Binding-site contacts:
Ligand atom O02 contacts residue THR85 of chain 1.B at 4.0 Å.
Ligand atom C29 contacts residue LYS142 of chain 1.B at 3.6 Å.
Ligand atom C09 contacts residue TYR87 of chain 1.B at 3.9 Å (hydrophobic).
Ligand atom C23 contacts residue GLY91 of chain 1.B at 3.7 Å.
Ligand atom N08 contacts residue HIS88 of chain 1.B at 3.0 Å (h-bond).
Ligand atom C01 contacts residue THR85 of chain 1.B at 3.5 Å.
Ligand atom C11 contacts residue GLY91 of chain 1.B at 4.0 Å.
Ligand atom C13 contacts residue TYR87 of chain 1.B at 3.6 Å (hydrophobic).
Ligand atom O02 contacts residue LYS37 of chain 1.B at 3.6 Å.
Ligand atom C01 contacts residue ALA35 of chain 1.B at 3.6 Å (hydrophobic).
Ligand atom C15 contacts residue ASP95 of chain 1.B at 4.0 Å.
Ligand atom O31 contacts residue LYS37 of chain 1.B at 3.7 Å.
Ligand atom C04 contacts residue THR85 of chain 1.B at 3.8 Å.
Ligand atom C04 contacts residue ALA35 of chain 1.B at 3.8 Å (hydrophobic).
Ligand atom C32 contacts residue LEU83 of chain 1.B at 3.7 Å (hydrophobic).
Ligand atom O28 contacts residue ALA155 of chain 1.B at 3.8 Å.
Ligand atom C10 contacts residue LEU145 of chain 1.B at 3.9 Å (hydrophobic).
Ligand atom C07 contacts residue ALA35 of chain 1.B at 3.7 Å (hydrophobic).
Ligand atom C32 contacts residue ASP156 of chain 1.B at 3.9 Å.
Ligand atom C04 contacts residue LEU65 of chain 1.B at 4.0 Å (hydrophobic).
Ligand atom C03 contacts residue LEU65 of chain 1.B at 3.9 Å (hydrophobic).
Ligand atom C12 contacts residue VAL16 of chain 1.B at 3.9 Å (hydrophobic).
Ligand atom C22 contacts residue GLY91 of chain 1.B at 3.7 Å.
Ligand atom C32 contacts residue GLU50 of chain 1.B at 3.4 Å.
Ligand atom C09 contacts residue HIS88 of chain 1.B at 3.2 Å.
Ligand atom C07 contacts residue LEU145 of chain 1.B at 3.6 Å (hydrophobic).
Ligand atom C01 contacts residue LEU83 of chain 1.B at 3.5 Å (hydrophobic).
Ligand atom C14 contacts residue GLY91 of chain 1.B at 3.9 Å.
Ligand atom C12 contacts residue TYR87 of chain 1.B at 3.4 Å (hydrophobic).
Ligand atom C04 contacts residue VAL24 of chain 1.B at 4.0 Å (hydrophobic).
Ligand atom C01 contacts residue LYS37 of chain 1.B at 3.5 Å.
Ligand atom C12 contacts residue HIS88 of chain 1.B at 3.8 Å.
Ligand atom C22 contacts residue ASP95 of chain 1.B at 3.6 Å.
Ligand atom C13 contacts residue VAL16 of chain 1.B at 3.9 Å (hydrophobic).
Ligand atom C16 contacts residue VAL16 of chain 1.B at 3.4 Å (hydrophobic).
Ligand atom C32 contacts residue PPI1 of chain 1.X at 3.8 Å.
Ligand atom C24 contacts residue LEU145 of chain 1.B at 3.8 Å (hydrophobic).
Ligand atom N08 contacts residue TYR87 of chain 1.B at 3.8 Å.
Ligand atom C06 contacts residue LEU145 of chain 1.B at 3.8 Å (hydrophobic).
Ligand atom C29 contacts residue ASN143 of chain 1.B at 3.4 Å.

Sequence of chain 1.B:
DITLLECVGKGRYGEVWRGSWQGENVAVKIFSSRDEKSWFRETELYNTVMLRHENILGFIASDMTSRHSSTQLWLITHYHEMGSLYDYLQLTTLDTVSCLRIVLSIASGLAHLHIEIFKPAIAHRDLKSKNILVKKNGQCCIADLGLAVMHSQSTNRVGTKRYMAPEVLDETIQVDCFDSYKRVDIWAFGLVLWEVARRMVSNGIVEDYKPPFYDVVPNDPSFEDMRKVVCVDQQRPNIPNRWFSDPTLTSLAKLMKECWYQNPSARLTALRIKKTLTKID

The small molecule below binds the protein below.
Small molecule (SMILES): COc1cc(-c2cncc(-c3ccc(C4CCN(C)CC4)cc3)c2C)cc(OC)c1OC